Binding-site contacts:
Ligand atom C6 contacts residue TYR78 of chain 1.A at 4.0 Å (hydrophobic).
Ligand atom C2 contacts residue ILE74 of chain 1.A at 3.8 Å (hydrophobic).
Ligand atom O1 contacts residue HIS193 of chain 1.A at 3.0 Å.
Ligand atom N contacts residue HIS191 of chain 1.A at 3.6 Å (h-bond).
Ligand atom O1 contacts residue ARG188 of chain 1.A at 2.4 Å (salt-bridge).
Ligand atom C1 contacts residue PRO77 of chain 1.A at 3.6 Å (hydrophobic).
Ligand atom C5 contacts residue ILE169 of chain 1.A at 3.6 Å (hydrophobic).
Ligand atom C4 contacts residue VAL53 of chain 1.A at 3.3 Å (hydrophobic).
Ligand atom C3 contacts residue ILE74 of chain 1.A at 4.1 Å (hydrophobic).
Ligand atom C contacts residue HIS193 of chain 1.A at 3.4 Å.
Ligand atom O2 contacts residue TYR133 of chain 1.A at 3.5 Å (h-bond).
Ligand atom O2 contacts residue TYR78 of chain 1.A at 3.1 Å.
Ligand atom O1 contacts residue HIS191 of chain 1.A at 3.4 Å (h-bond).
Ligand atom C6 contacts residue PRO77 of chain 1.A at 3.6 Å (hydrophobic).
Ligand atom N contacts residue TYR78 of chain 1.A at 4.0 Å.
Ligand atom C2 contacts residue GLY76 of chain 1.A at 3.8 Å.
Ligand atom C3 contacts residue PRO77 of chain 1.A at 3.8 Å (hydrophobic).
Ligand atom N contacts residue TYR133 of chain 1.A at 3.2 Å (h-bond).
Ligand atom C3 contacts residue ASP52 of chain 1.A at 3.9 Å.
Ligand atom C contacts residue ARG188 of chain 1.A at 3.4 Å.
Ligand atom C1 contacts residue ARG188 of chain 1.A at 3.6 Å.
Ligand atom C3 contacts residue ALA221 of chain 1.A at 4.1 Å (hydrophobic).
Ligand atom C contacts residue FE1 of chain 1.I at 2.5 Å.
Ligand atom C contacts residue HIS191 of chain 1.A at 3.8 Å.
Ligand atom C2 contacts residue PRO77 of chain 1.A at 3.7 Å (hydrophobic).
Ligand atom N contacts residue FE1 of chain 1.I at 1.7 Å.
Ligand atom C5 contacts residue LEU49 of chain 1.A at 3.5 Å (hydrophobic).
Ligand atom C6 contacts residue ARG188 of chain 1.A at 4.0 Å.
Ligand atom C4 contacts residue LEU49 of chain 1.A at 3.8 Å (hydrophobic).
Ligand atom C2 contacts residue ARG188 of chain 1.A at 3.7 Å.
Ligand atom O1 contacts residue GLN207 of chain 1.A at 3.7 Å.
Ligand atom N contacts residue HIS193 of chain 1.A at 2.8 Å (h-bond).
Ligand atom C4 contacts residue PRO77 of chain 1.A at 3.8 Å (hydrophobic).
Ligand atom O2 contacts residue PRO77 of chain 1.A at 4.1 Å.
Ligand atom C5 contacts residue PRO77 of chain 1.A at 3.7 Å (hydrophobic).
Ligand atom C1 contacts residue FE1 of chain 1.I at 3.9 Å.
Ligand atom C3 contacts residue VAL53 of chain 1.A at 4.1 Å (hydrophobic).
Ligand atom O2 contacts residue FE1 of chain 1.I at 2.6 Å.
Ligand atom O1 contacts residue FE1 of chain 1.I at 2.6 Å.
Ligand atom O2 contacts residue HIS193 of chain 1.A at 3.3 Å (h-bond).

Sequence of chain 1.A:
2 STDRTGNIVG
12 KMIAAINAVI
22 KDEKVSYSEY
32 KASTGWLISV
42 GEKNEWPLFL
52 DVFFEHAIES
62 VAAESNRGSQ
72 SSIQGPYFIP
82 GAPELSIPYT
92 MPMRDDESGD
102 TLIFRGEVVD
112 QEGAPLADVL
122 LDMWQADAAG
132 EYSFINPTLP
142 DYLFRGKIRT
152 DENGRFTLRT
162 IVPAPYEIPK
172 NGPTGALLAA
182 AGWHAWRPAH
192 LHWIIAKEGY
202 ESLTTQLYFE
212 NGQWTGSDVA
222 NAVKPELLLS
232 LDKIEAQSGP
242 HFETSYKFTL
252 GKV

A small-molecule ligand and the protein it binds are described below.
Small molecule (SMILES): O=C(NO)c1ccccc1